Sequence of chain 1.N:
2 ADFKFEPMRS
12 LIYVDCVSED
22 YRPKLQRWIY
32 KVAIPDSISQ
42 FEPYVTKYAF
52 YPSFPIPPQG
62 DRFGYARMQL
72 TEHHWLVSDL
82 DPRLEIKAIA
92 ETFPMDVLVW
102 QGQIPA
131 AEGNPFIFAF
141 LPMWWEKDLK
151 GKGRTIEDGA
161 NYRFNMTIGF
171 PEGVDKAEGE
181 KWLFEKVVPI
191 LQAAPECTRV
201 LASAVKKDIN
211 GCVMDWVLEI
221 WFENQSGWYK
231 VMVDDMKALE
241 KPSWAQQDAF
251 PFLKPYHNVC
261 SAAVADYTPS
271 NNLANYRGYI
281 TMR

Binding-site contacts:
Ligand atom O30 contacts residue THR72 of chain 1.N at 3.0 Å (h-bond).
Ligand atom O27 contacts residue HIS74 of chain 1.N at 2.8 Å (h-bond).
Ligand atom O27 contacts residue SER38 of chain 1.N at 2.7 Å (h-bond).
Ligand atom O30 contacts residue GLN70 of chain 1.N at 3.6 Å (h-bond).
Ligand atom C18 contacts residue DQH1 of chain 1.NC at 3.3 Å.
Ligand atom C10 contacts residue TYR49 of chain 1.N at 3.6 Å (hydrophobic).
Ligand atom C1 contacts residue TRP29 of chain 1.N at 3.7 Å (hydrophobic).
Ligand atom O12 contacts residue DQH1 of chain 1.NC at 3.2 Å.
Ligand atom C10 contacts residue SER38 of chain 1.N at 3.1 Å.
Ligand atom C16 contacts residue PHE138 of chain 1.N at 3.8 Å (hydrophobic).
Ligand atom C17 contacts residue TRP76 of chain 1.N at 3.8 Å (hydrophobic).
Ligand atom C9 contacts residue THR72 of chain 1.N at 3.7 Å.
Ligand atom C17 contacts residue DQH1 of chain 1.NC at 3.5 Å.
Ligand atom C2 contacts residue THR72 of chain 1.N at 3.7 Å.
Ligand atom C19 contacts residue SER38 of chain 1.N at 3.7 Å.
Ligand atom O13 contacts residue PHE51 of chain 1.N at 3.1 Å.
Ligand atom C11 contacts residue HIS74 of chain 1.N at 3.7 Å.
Ligand atom C18 contacts residue PHE42 of chain 1.N at 3.8 Å (hydrophobic).
Ligand atom O29 contacts residue PHE136 of chain 1.N at 3.5 Å.
Ligand atom O24 contacts residue DQH1 of chain 1.NC at 3.4 Å (h-bond).
Ligand atom O13 contacts residue TYR49 of chain 1.N at 2.7 Å (h-bond).
Ligand atom C16 contacts residue DQH1 of chain 1.NC at 3.8 Å.
Ligand atom C19 contacts residue DQH1 of chain 1.NC at 3.2 Å.
Ligand atom C14 contacts residue HIS74 of chain 1.N at 3.8 Å.
Ligand atom O27 contacts residue TYR49 of chain 1.N at 3.1 Å.
Ligand atom C6 contacts residue GLN102 of chain 1.N at 3.5 Å.
Ligand atom C1 contacts residue GLN102 of chain 1.N at 3.8 Å.
Ligand atom O23 contacts residue DQH1 of chain 1.NC at 2.7 Å (h-bond).
Ligand atom C17 contacts residue ASP80 of chain 1.N at 3.4 Å.
Ligand atom O24 contacts residue ASP80 of chain 1.N at 2.4 Å (salt-bridge).
Ligand atom C16 contacts residue ASP80 of chain 1.N at 3.6 Å.
Ligand atom O29 contacts residue GLN102 of chain 1.N at 2.5 Å (h-bond).
Ligand atom O23 contacts residue GLN41 of chain 1.N at 3.6 Å (h-bond).
Ligand atom O23 contacts residue PHE42 of chain 1.N at 3.5 Å.
Ligand atom C9 contacts residue TYR49 of chain 1.N at 3.5 Å (hydrophobic).
Ligand atom O30 contacts residue PHE51 of chain 1.N at 3.5 Å.
Ligand atom O13 contacts residue THR72 of chain 1.N at 3.4 Å.
Ligand atom O24 contacts residue TRP76 of chain 1.N at 3.5 Å.
Ligand atom C19 contacts residue PHE42 of chain 1.N at 3.8 Å (hydrophobic).
Ligand atom O27 contacts residue PHE42 of chain 1.N at 3.7 Å.

A small-molecule ligand and the protein it binds are described below.
Small molecule (SMILES): O=C1c2c(O)cc(O)cc2O[C@H](c2ccc(O)c(O)c2)[C@H]1O